This protein binds this small molecule.
Small molecule (SMILES): CC(=O)N[C@@H]1[C@@H](O)[C@H](O)[C@@H](CO)O[C@H]1O

Sequence of chain 2.B:
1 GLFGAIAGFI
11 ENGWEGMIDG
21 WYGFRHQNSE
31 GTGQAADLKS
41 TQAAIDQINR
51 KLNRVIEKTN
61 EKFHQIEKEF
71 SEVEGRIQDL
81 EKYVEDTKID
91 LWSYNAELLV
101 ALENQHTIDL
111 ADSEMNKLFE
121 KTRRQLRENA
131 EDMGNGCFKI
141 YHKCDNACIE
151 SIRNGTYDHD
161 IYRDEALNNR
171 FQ

Binding-site contacts:
Ligand atom O5 contacts residue ASN154 of chain 2.B at 2.4 Å (h-bond).
Ligand atom O5 contacts residue THR156 of chain 2.B at 4.3 Å.
Ligand atom C6 contacts residue SER151 of chain 2.B at 4.1 Å.
Ligand atom C7 contacts residue ASN154 of chain 2.B at 3.4 Å.
Ligand atom N2 contacts residue THR156 of chain 2.B at 4.1 Å.
Ligand atom O7 contacts residue ASN154 of chain 2.B at 3.1 Å (h-bond).
Ligand atom C1 contacts residue SER151 of chain 2.B at 3.5 Å.
Ligand atom C5 contacts residue SER151 of chain 2.B at 4.1 Å.
Ligand atom C6 contacts residue GLU150 of chain 2.B at 4.0 Å.
Ligand atom O6 contacts residue SER151 of chain 2.B at 4.5 Å.
Ligand atom O6 contacts residue ALA147 of chain 2.B at 3.5 Å (h-bond).
Ligand atom O5 contacts residue ALA147 of chain 2.B at 4.2 Å.
Ligand atom N2 contacts residue ASN154 of chain 2.B at 2.9 Å (h-bond).
Ligand atom C5 contacts residue GLU150 of chain 2.B at 4.2 Å.
Ligand atom C2 contacts residue THR156 of chain 2.B at 4.3 Å.
Ligand atom C1 contacts residue THR156 of chain 2.B at 3.5 Å.
Ligand atom C1 contacts residue GLU150 of chain 2.B at 3.9 Å.
Ligand atom C3 contacts residue ASN154 of chain 2.B at 3.8 Å.
Ligand atom O5 contacts residue GLU150 of chain 2.B at 3.1 Å.
Ligand atom C2 contacts residue ASN154 of chain 2.B at 2.5 Å.
Ligand atom C4 contacts residue ASN154 of chain 2.B at 4.2 Å.
Ligand atom C6 contacts residue ALA147 of chain 2.B at 3.2 Å (hydrophobic).
Ligand atom C5 contacts residue ALA147 of chain 2.B at 4.2 Å (hydrophobic).
Ligand atom O5 contacts residue SER151 of chain 2.B at 3.2 Å (h-bond).
Ligand atom C5 contacts residue ASN154 of chain 2.B at 3.7 Å.
Ligand atom O6 contacts residue GLU150 of chain 2.B at 3.3 Å.
Ligand atom C1 contacts residue ASN154 of chain 2.B at 1.5 Å.